Binding-site contacts:
Ligand atom C7 contacts residue ASN211 of chain 2.A at 3.3 Å.
Ligand atom O7 contacts residue ASN211 of chain 2.A at 3.3 Å (h-bond).
Ligand atom C3 contacts residue ASN211 of chain 2.A at 3.8 Å.
Ligand atom O5 contacts residue ASN211 of chain 2.A at 2.4 Å (h-bond).
Ligand atom C4 contacts residue ASN211 of chain 2.A at 4.2 Å.
Ligand atom N2 contacts residue ASN211 of chain 2.A at 2.9 Å (h-bond).
Ligand atom C5 contacts residue ASN211 of chain 2.A at 3.7 Å.
Ligand atom C8 contacts residue ASN211 of chain 2.A at 4.5 Å.
Ligand atom C2 contacts residue ASN211 of chain 2.A at 2.5 Å.
Ligand atom C1 contacts residue ASN211 of chain 2.A at 1.4 Å.

The small molecule below binds the protein below.
Small molecule (SMILES): CC(=O)N[C@@H]1[C@@H](O)[C@H](O)[C@@H](CO)O[C@H]1O

Sequence of chain 2.A:
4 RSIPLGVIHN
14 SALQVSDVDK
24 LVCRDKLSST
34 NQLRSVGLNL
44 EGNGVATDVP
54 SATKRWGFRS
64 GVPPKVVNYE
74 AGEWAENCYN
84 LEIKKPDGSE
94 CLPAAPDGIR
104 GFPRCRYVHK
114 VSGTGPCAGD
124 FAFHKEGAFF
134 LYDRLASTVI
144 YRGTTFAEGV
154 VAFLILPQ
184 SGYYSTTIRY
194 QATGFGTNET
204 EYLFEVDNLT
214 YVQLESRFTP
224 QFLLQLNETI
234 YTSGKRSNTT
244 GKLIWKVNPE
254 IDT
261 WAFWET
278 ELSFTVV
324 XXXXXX